Sequence of chain 1.A:
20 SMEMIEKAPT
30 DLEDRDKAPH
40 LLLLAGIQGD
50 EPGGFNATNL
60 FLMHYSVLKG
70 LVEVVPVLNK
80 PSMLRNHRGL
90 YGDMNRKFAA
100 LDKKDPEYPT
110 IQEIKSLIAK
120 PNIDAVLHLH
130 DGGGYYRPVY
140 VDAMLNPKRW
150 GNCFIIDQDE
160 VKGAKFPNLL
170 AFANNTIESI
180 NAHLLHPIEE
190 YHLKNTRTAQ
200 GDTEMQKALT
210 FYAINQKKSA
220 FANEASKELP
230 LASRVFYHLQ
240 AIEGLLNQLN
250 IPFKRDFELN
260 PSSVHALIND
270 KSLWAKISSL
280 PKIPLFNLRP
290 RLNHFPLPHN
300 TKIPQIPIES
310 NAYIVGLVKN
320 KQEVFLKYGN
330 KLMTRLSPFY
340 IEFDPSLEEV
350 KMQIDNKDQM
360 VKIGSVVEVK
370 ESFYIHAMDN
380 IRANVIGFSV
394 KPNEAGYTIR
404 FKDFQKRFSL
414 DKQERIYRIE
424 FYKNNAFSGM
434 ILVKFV

Binding-site contacts:
Ligand atom N6 contacts residue ALA207 of chain 1.A at 3.9 Å.
Ligand atom O3 contacts residue LEU208 of chain 1.A at 3.4 Å (h-bond).
Ligand atom C contacts residue MET204 of chain 1.A at 3.9 Å (hydrophobic).
Ligand atom C6 contacts residue THR209 of chain 1.A at 3.1 Å.
Ligand atom O contacts residue ARG95 of chain 1.A at 2.9 Å (salt-bridge).
Ligand atom C5 contacts residue MET204 of chain 1.A at 4.0 Å (hydrophobic).
Ligand atom C contacts residue ARG95 of chain 1.A at 3.6 Å.
Ligand atom O3 contacts residue HIS127 of chain 1.A at 3.7 Å.
Ligand atom C3 contacts residue MET204 of chain 1.A at 4.1 Å (hydrophobic).
Ligand atom OXT contacts residue ASN94 of chain 1.A at 2.9 Å (h-bond).
Ligand atom C5 contacts residue ALA221 of chain 1.A at 3.8 Å (hydrophobic).
Ligand atom N6 contacts residue THR209 of chain 1.A at 2.9 Å (h-bond).
Ligand atom O3 contacts residue ASN94 of chain 1.A at 3.2 Å (h-bond).
Ligand atom O4 contacts residue ALA221 of chain 1.A at 3.6 Å.
Ligand atom C7 contacts residue HIS127 of chain 1.A at 3.6 Å.
Ligand atom CA contacts residue GLU223 of chain 1.A at 3.6 Å.
Ligand atom C4 contacts residue ASN94 of chain 1.A at 3.8 Å.
Ligand atom C7 contacts residue HIS129 of chain 1.A at 4.0 Å.
Ligand atom CA contacts residue HIS129 of chain 1.A at 3.9 Å.
Ligand atom C7 contacts residue ASN94 of chain 1.A at 3.6 Å.
Ligand atom C7 contacts residue THR209 of chain 1.A at 3.5 Å.
Ligand atom C3 contacts residue TRP149 of chain 1.A at 3.7 Å (hydrophobic).
Ligand atom C4 contacts residue MET204 of chain 1.A at 3.6 Å (hydrophobic).
Ligand atom O4 contacts residue ASN94 of chain 1.A at 3.6 Å.
Ligand atom N contacts residue TRP149 of chain 1.A at 3.4 Å.
Ligand atom O4 contacts residue HIS127 of chain 1.A at 2.6 Å (h-bond).
Ligand atom C contacts residue ASN94 of chain 1.A at 4.0 Å.
Ligand atom OXT contacts residue ARG95 of chain 1.A at 2.8 Å (salt-bridge).
Ligand atom N contacts residue GLU223 of chain 1.A at 2.8 Å (salt-bridge).
Ligand atom C7 contacts residue ALA221 of chain 1.A at 4.1 Å (hydrophobic).
Ligand atom C4 contacts residue HIS129 of chain 1.A at 4.0 Å.
Ligand atom OXT contacts residue MET204 of chain 1.A at 3.9 Å.
Ligand atom N6 contacts residue MET204 of chain 1.A at 3.4 Å (h-bond).
Ligand atom O contacts residue MET204 of chain 1.A at 3.6 Å.
Ligand atom C6 contacts residue ALA221 of chain 1.A at 3.8 Å (hydrophobic).
Ligand atom O3 contacts residue THR209 of chain 1.A at 3.2 Å (h-bond).
Ligand atom OXT contacts residue HIS129 of chain 1.A at 4.0 Å.
Ligand atom O4 contacts residue THR209 of chain 1.A at 3.8 Å.
Ligand atom O4 contacts residue HIS129 of chain 1.A at 3.1 Å (h-bond).
Ligand atom O3 contacts residue ALA207 of chain 1.A at 3.4 Å.

A protein and the small-molecule ligand that binds it are described below.
Small molecule (SMILES): N[C@H](CCC[C@H](N)C(=O)O)C(=O)O